Sequence of chain 1.A:
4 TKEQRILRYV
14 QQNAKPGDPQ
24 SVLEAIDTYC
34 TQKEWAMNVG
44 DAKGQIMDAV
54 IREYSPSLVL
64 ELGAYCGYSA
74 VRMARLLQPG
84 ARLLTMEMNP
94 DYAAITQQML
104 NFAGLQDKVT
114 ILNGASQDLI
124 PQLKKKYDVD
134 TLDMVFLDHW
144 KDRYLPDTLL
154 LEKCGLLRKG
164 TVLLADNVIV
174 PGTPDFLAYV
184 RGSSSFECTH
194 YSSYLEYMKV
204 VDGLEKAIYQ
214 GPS

Binding-site contacts:
Ligand atom O3 contacts residue SAM1 of chain 1.C at 3.1 Å.
Ligand atom C6 contacts residue ASN170 of chain 1.A at 3.6 Å.
Ligand atom O4 contacts residue TRP143 of chain 1.A at 3.3 Å.
Ligand atom O3 contacts residue HIS142 of chain 1.A at 3.7 Å.
Ligand atom C6 contacts residue TRP38 of chain 1.A at 4.1 Å (hydrophobic).
Ligand atom C1 contacts residue MG1 of chain 1.B at 3.0 Å.
Ligand atom O2 contacts residue ASP141 of chain 1.A at 3.0 Å (salt-bridge).
Ligand atom O1 contacts residue GLU199 of chain 1.A at 2.6 Å (salt-bridge).
Ligand atom C1 contacts residue GLU199 of chain 1.A at 3.3 Å.
Ligand atom O1 contacts residue ASN170 of chain 1.A at 2.8 Å (h-bond).
Ligand atom O2 contacts residue MG1 of chain 1.B at 2.3 Å.
Ligand atom C2 contacts residue MG1 of chain 1.B at 3.0 Å.
Ligand atom N1 contacts residue LYS144 of chain 1.A at 3.6 Å.
Ligand atom N1 contacts residue MET40 of chain 1.A at 4.1 Å.
Ligand atom C5 contacts residue PRO174 of chain 1.A at 3.8 Å (hydrophobic).
Ligand atom O6 contacts residue TRP38 of chain 1.A at 3.6 Å.
Ligand atom O6 contacts residue LEU198 of chain 1.A at 4.0 Å.
Ligand atom C3 contacts residue LYS144 of chain 1.A at 3.8 Å.
Ligand atom N2 contacts residue PRO174 of chain 1.A at 3.8 Å.
Ligand atom O2 contacts residue LYS144 of chain 1.A at 3.0 Å (salt-bridge).
Ligand atom C6 contacts residue PRO174 of chain 1.A at 4.0 Å (hydrophobic).
Ligand atom O2 contacts residue SAM1 of chain 1.C at 2.6 Å.
Ligand atom C2 contacts residue LYS144 of chain 1.A at 3.7 Å.
Ligand atom C3 contacts residue SAM1 of chain 1.C at 4.0 Å.
Ligand atom N2 contacts residue TRP38 of chain 1.A at 3.7 Å.
Ligand atom C1 contacts residue ASN170 of chain 1.A at 3.2 Å.
Ligand atom C5 contacts residue TRP38 of chain 1.A at 3.9 Å (hydrophobic).
Ligand atom N1 contacts residue TRP143 of chain 1.A at 3.7 Å.
Ligand atom C4 contacts residue PRO174 of chain 1.A at 3.8 Å (hydrophobic).
Ligand atom O1 contacts residue MG1 of chain 1.B at 2.2 Å.
Ligand atom O3 contacts residue TRP143 of chain 1.A at 3.2 Å.
Ligand atom C2 contacts residue ASN170 of chain 1.A at 3.3 Å.
Ligand atom O3 contacts residue MET40 of chain 1.A at 4.1 Å.
Ligand atom O5 contacts residue PRO174 of chain 1.A at 3.8 Å.
Ligand atom C6 contacts residue GLU199 of chain 1.A at 3.4 Å.
Ligand atom O1 contacts residue ASP169 of chain 1.A at 3.8 Å.
Ligand atom O3 contacts residue LYS144 of chain 1.A at 3.3 Å (salt-bridge).
Ligand atom O2 contacts residue ASN170 of chain 1.A at 2.9 Å (h-bond).
Ligand atom N1 contacts residue SAM1 of chain 1.C at 3.8 Å.
Ligand atom C2 contacts residue SAM1 of chain 1.C at 3.5 Å.

A small-molecule ligand and the protein it binds are described below.
Small molecule (SMILES): O=[N+]([O-])c1cc(O)c(O)c([N+](=O)[O-])c1